Sequence of chain 1.W:
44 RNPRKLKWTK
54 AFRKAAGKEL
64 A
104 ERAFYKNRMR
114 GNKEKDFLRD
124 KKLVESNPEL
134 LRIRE

Binding-site contacts:
Ligand atom O contacts residue ARG105 of chain 1.W at 3.9 Å.
Ligand atom CG contacts residue LYS109 of chain 1.W at 4.3 Å.
Ligand atom CA contacts residue GLU104 of chain 1.W at 4.1 Å.
Ligand atom O contacts residue LYS53 of chain 1.W at 4.4 Å.
Ligand atom CB contacts residue TYR108 of chain 1.W at 4.2 Å (hydrophobic).
Ligand atom OG1 contacts residue TYR108 of chain 1.W at 4.4 Å.
Ligand atom CG2 contacts residue TYR108 of chain 1.W at 3.9 Å (hydrophobic).
Ligand atom O contacts residue TYR108 of chain 1.W at 3.8 Å.
Ligand atom CB contacts residue TYR108 of chain 1.W at 4.1 Å (hydrophobic).
Ligand atom O contacts residue ARG56 of chain 1.W at 4.1 Å.
Ligand atom OG1 contacts residue ARG105 of chain 1.W at 3.5 Å.
Ligand atom CD1 contacts residue LYS53 of chain 1.W at 4.4 Å.
Ligand atom OG1 contacts residue GLU104 of chain 1.W at 4.3 Å.
Ligand atom N contacts residue TYR108 of chain 1.W at 3.9 Å.
Ligand atom O contacts residue LYS53 of chain 1.W at 3.0 Å (salt-bridge).
Ligand atom C contacts residue LYS53 of chain 1.W at 4.2 Å.
Ligand atom CA contacts residue TYR108 of chain 1.W at 3.9 Å (hydrophobic).
Ligand atom CE1 contacts residue LYS53 of chain 1.W at 4.0 Å.
Ligand atom CG2 contacts residue ARG105 of chain 1.W at 3.7 Å.
Ligand atom CB contacts residue ARG105 of chain 1.W at 4.2 Å.
Ligand atom C contacts residue TYR108 of chain 1.W at 4.2 Å (hydrophobic).
Ligand atom CD1 contacts residue LYS109 of chain 1.W at 3.6 Å.
Ligand atom O contacts residue TYR108 of chain 1.W at 3.9 Å.
Ligand atom CZ contacts residue LYS53 of chain 1.W at 3.6 Å.
Ligand atom O contacts residue GLU62 of chain 1.W at 4.4 Å.
Ligand atom CD1 contacts residue TYR108 of chain 1.W at 3.5 Å (hydrophobic).
Ligand atom CE2 contacts residue LYS53 of chain 1.W at 4.3 Å.

A small-molecule ligand and the protein it binds are described below.
Small molecule (SMILES): CSCC[C@H](NC(=O)[C@@H](N)Cc1ccccc1)C(=O)NCC(=O)N[C@H](C(=O)N[C@@H](CC(C)C)C(=O)N[C@@H](CCCCN)C(=O)N[C@@H](CCCCN)C(=O)N[C@@H](CC(=O)O)C(=O)N[C@H](C=O)CC(C)C)[C@@H](C)O